This small molecule binds to this protein.
Small molecule (SMILES): N[C@@H](CC(=O)O)C(=O)O

Binding-site contacts:
Ligand atom O contacts residue THR398 of chain 1.B at 3.4 Å.
Ligand atom CA contacts residue ASP394 of chain 1.B at 3.5 Å.
Ligand atom OD1 contacts residue ALA358 of chain 1.B at 3.3 Å (h-bond).
Ligand atom O contacts residue SER278 of chain 1.B at 2.6 Å (h-bond).
Ligand atom OD2 contacts residue THR314 of chain 1.B at 2.8 Å (h-bond).
Ligand atom CG contacts residue VAL355 of chain 1.B at 3.8 Å (hydrophobic).
Ligand atom OD1 contacts residue VAL355 of chain 1.B at 3.1 Å (h-bond).
Ligand atom OD1 contacts residue ARG397 of chain 1.B at 3.3 Å (salt-bridge).
Ligand atom OD2 contacts residue ARG397 of chain 1.B at 2.8 Å (salt-bridge).
Ligand atom OD1 contacts residue GLY359 of chain 1.B at 2.4 Å (h-bond).
Ligand atom OD2 contacts residue GLY359 of chain 1.B at 3.2 Å.
Ligand atom CA contacts residue THR398 of chain 1.B at 3.3 Å.
Ligand atom N contacts residue PRO356 of chain 1.B at 3.6 Å.
Ligand atom N contacts residue VAL355 of chain 1.B at 3.1 Å (h-bond).
Ligand atom CG contacts residue THR352 of chain 1.B at 3.4 Å.
Ligand atom OXT contacts residue SER278 of chain 1.B at 2.9 Å (h-bond).
Ligand atom OD2 contacts residue THR352 of chain 1.B at 3.8 Å.
Ligand atom CG contacts residue ARG397 of chain 1.B at 3.3 Å.
Ligand atom N contacts residue ARG276 of chain 1.B at 3.1 Å (salt-bridge).
Ligand atom OXT contacts residue THR398 of chain 1.B at 3.7 Å.
Ligand atom OD1 contacts residue ASP394 of chain 1.B at 3.7 Å.
Ligand atom OD1 contacts residue THR352 of chain 1.B at 3.7 Å.
Ligand atom CB contacts residue THR352 of chain 1.B at 3.6 Å.
Ligand atom C contacts residue ASN401 of chain 1.B at 3.6 Å.
Ligand atom CB contacts residue THR314 of chain 1.B at 3.9 Å.
Ligand atom CA contacts residue ASN401 of chain 1.B at 3.8 Å.
Ligand atom C contacts residue SER278 of chain 1.B at 3.4 Å.
Ligand atom CG contacts residue THR314 of chain 1.B at 3.7 Å.
Ligand atom C contacts residue THR398 of chain 1.B at 3.5 Å.
Ligand atom O contacts residue ARG276 of chain 1.B at 3.7 Å.
Ligand atom O contacts residue GLY354 of chain 1.B at 3.2 Å.
Ligand atom OXT contacts residue ASN401 of chain 1.B at 2.8 Å (h-bond).
Ligand atom OD1 contacts residue PRO356 of chain 1.B at 3.0 Å (h-bond).
Ligand atom CG contacts residue ASP394 of chain 1.B at 3.7 Å.
Ligand atom CG contacts residue GLY359 of chain 1.B at 3.2 Å.
Ligand atom N contacts residue ASP394 of chain 1.B at 2.8 Å (salt-bridge).
Ligand atom C contacts residue GLY354 of chain 1.B at 3.6 Å.
Ligand atom O contacts residue SER277 of chain 1.B at 3.2 Å.
Ligand atom N contacts residue THR398 of chain 1.B at 3.0 Å (h-bond).
Ligand atom CB contacts residue VAL355 of chain 1.B at 3.6 Å (hydrophobic).

Sequence of chain 1.B:
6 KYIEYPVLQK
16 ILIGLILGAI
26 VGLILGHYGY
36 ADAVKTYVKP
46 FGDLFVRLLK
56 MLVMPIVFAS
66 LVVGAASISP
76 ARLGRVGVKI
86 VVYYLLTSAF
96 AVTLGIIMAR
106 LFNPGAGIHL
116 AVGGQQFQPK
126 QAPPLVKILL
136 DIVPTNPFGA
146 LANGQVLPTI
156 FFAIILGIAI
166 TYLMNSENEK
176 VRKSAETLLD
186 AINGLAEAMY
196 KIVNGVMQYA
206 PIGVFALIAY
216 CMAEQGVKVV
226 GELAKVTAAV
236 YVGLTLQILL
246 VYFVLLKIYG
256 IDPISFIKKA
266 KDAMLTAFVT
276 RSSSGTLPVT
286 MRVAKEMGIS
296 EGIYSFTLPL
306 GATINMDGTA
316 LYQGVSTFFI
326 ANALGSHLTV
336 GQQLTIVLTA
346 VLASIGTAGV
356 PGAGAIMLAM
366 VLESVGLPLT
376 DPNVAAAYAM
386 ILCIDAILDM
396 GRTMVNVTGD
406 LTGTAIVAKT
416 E